Sequence of chain 1.A:
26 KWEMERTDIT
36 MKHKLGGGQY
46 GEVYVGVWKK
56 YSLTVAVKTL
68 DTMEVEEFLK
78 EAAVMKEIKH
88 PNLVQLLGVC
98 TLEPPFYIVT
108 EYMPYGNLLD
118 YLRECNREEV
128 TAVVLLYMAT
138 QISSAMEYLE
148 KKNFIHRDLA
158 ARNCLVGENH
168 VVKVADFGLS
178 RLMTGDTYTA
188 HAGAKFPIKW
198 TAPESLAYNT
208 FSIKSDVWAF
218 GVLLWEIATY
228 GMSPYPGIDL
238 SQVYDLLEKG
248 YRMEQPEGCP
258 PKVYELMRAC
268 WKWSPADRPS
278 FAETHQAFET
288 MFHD

Binding-site contacts:
Ligand atom C24 contacts residue TYR45 of chain 1.A at 3.8 Å (hydrophobic).
Ligand atom N20 contacts residue TYR109 of chain 1.A at 3.5 Å.
Ligand atom C5 contacts residue GLY113 of chain 1.A at 3.6 Å.
Ligand atom C6 contacts residue TYR112 of chain 1.A at 3.7 Å (hydrophobic).
Ligand atom O32 contacts residue VAL48 of chain 1.A at 3.7 Å.
Ligand atom N11 contacts residue LEU162 of chain 1.A at 3.6 Å.
Ligand atom N19 contacts residue ALA61 of chain 1.A at 3.6 Å.
Ligand atom O32 contacts residue LYS63 of chain 1.A at 3.7 Å.
Ligand atom C21 contacts residue LEU162 of chain 1.A at 3.5 Å (hydrophobic).
Ligand atom C35 contacts residue MET82 of chain 1.A at 3.8 Å (hydrophobic).
Ligand atom C8 contacts residue GLY113 of chain 1.A at 3.4 Å.
Ligand atom C15 contacts residue MET110 of chain 1.A at 3.6 Å (hydrophobic).
Ligand atom C27 contacts residue ASP173 of chain 1.A at 3.2 Å.
Ligand atom C9 contacts residue MET110 of chain 1.A at 3.4 Å (hydrophobic).
Ligand atom C18 contacts residue LEU162 of chain 1.A at 3.4 Å (hydrophobic).
Ligand atom N4 contacts residue GLY113 of chain 1.A at 3.8 Å.
Ligand atom C9 contacts residue GLY113 of chain 1.A at 3.4 Å.
Ligand atom C18 contacts residue ALA61 of chain 1.A at 3.7 Å (hydrophobic).
Ligand atom C28 contacts residue ASP173 of chain 1.A at 3.2 Å.
Ligand atom N14 contacts residue MET110 of chain 1.A at 2.9 Å (h-bond).
Ligand atom C29 contacts residue TYR45 of chain 1.A at 3.6 Å (hydrophobic).
Ligand atom N11 contacts residue LEU40 of chain 1.A at 3.7 Å.
Ligand atom C26 contacts residue VAL48 of chain 1.A at 3.2 Å (hydrophobic).
Ligand atom N19 contacts residue GLU108 of chain 1.A at 3.0 Å (salt-bridge).
Ligand atom C21 contacts residue THR107 of chain 1.A at 3.3 Å.
Ligand atom N20 contacts residue GLU108 of chain 1.A at 3.6 Å (salt-bridge).
Ligand atom C10 contacts residue MET110 of chain 1.A at 3.5 Å (hydrophobic).
Ligand atom C33 contacts residue ASP173 of chain 1.A at 3.6 Å.
Ligand atom N19 contacts residue MET110 of chain 1.A at 3.6 Å (h-bond).
Ligand atom C10 contacts residue LEU40 of chain 1.A at 3.8 Å (hydrophobic).
Ligand atom C5 contacts residue PRO111 of chain 1.A at 3.4 Å (hydrophobic).
Ligand atom N20 contacts residue MET110 of chain 1.A at 2.7 Å (h-bond).
Ligand atom N30 contacts residue ASP173 of chain 1.A at 2.5 Å (salt-bridge).
Ligand atom C34 contacts residue ASP173 of chain 1.A at 3.4 Å.
Ligand atom N14 contacts residue TYR109 of chain 1.A at 3.6 Å.
Ligand atom N13 contacts residue LEU40 of chain 1.A at 3.8 Å.
Ligand atom C6 contacts residue PRO111 of chain 1.A at 3.6 Å (hydrophobic).
Ligand atom C31 contacts residue ASP173 of chain 1.A at 3.5 Å.
Ligand atom C17 contacts residue LEU162 of chain 1.A at 3.5 Å (hydrophobic).
Ligand atom C25 contacts residue VAL48 of chain 1.A at 3.4 Å (hydrophobic).

This small molecule binds to this protein.
Small molecule (SMILES): Cc1cc(Nc2cc(N3CCN(C)CC3)nc(Sc3ccc(NC(=O)C4CC4)cc3)n2)[nH]n1